The small molecule below binds the protein below.
Small molecule (SMILES): O=S(=O)(O)c1cccc2cccc(Nc3ccccc3)c12

Sequence of chain 1.R:
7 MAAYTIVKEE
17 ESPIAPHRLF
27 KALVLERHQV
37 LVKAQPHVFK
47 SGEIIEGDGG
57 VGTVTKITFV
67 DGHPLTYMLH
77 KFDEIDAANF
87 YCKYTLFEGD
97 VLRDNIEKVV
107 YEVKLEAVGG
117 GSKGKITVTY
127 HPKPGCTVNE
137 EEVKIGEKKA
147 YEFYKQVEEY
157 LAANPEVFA

Binding-site contacts:
Ligand atom O3 contacts residue GLY142 of chain 1.R at 4.2 Å.
Ligand atom C10 contacts residue LYS145 of chain 1.R at 3.5 Å.
Ligand atom C14 contacts residue GLY142 of chain 1.R at 4.2 Å.
Ligand atom C15 contacts residue VAL97 of chain 1.R at 3.2 Å (hydrophobic).
Ligand atom C5 contacts residue PHE45 of chain 1.R at 3.4 Å (hydrophobic).
Ligand atom C4 contacts residue PHE65 of chain 1.R at 3.8 Å (hydrophobic).
Ligand atom C9 contacts residue LYS145 of chain 1.R at 4.0 Å.
Ligand atom C6 contacts residue PHE45 of chain 1.R at 3.3 Å (hydrophobic).
Ligand atom C8 contacts residue LEU37 of chain 1.R at 3.5 Å (hydrophobic).
Ligand atom N contacts residue MET74 of chain 1.R at 3.9 Å.
Ligand atom C7 contacts residue LEU37 of chain 1.R at 3.4 Å (hydrophobic).
Ligand atom C8 contacts residue LYS145 of chain 1.R at 3.9 Å.
Ligand atom C13 contacts residue TYR107 of chain 1.R at 3.5 Å (hydrophobic).
Ligand atom C3 contacts residue LEU71 of chain 1.R at 4.1 Å (hydrophobic).
Ligand atom C6 contacts residue GLN41 of chain 1.R at 3.5 Å.
Ligand atom C10 contacts residue PHE45 of chain 1.R at 4.0 Å (hydrophobic).
Ligand atom C1 contacts residue LYS145 of chain 1.R at 4.0 Å.
Ligand atom C5 contacts residue LYS145 of chain 1.R at 3.3 Å.
Ligand atom C14 contacts residue VAL97 of chain 1.R at 3.9 Å (hydrophobic).
Ligand atom O2 contacts residue ALA146 of chain 1.R at 4.2 Å.
Ligand atom C11 contacts residue VAL97 of chain 1.R at 3.9 Å (hydrophobic).
Ligand atom S contacts residue ARG33 of chain 1.R at 4.2 Å.
Ligand atom C3 contacts residue LYS145 of chain 1.R at 4.0 Å.
Ligand atom O3 contacts residue ALA146 of chain 1.R at 3.9 Å.
Ligand atom C6 contacts residue LYS145 of chain 1.R at 3.7 Å.
Ligand atom C7 contacts residue GLN41 of chain 1.R at 3.8 Å.
Ligand atom C16 contacts residue VAL97 of chain 1.R at 3.2 Å (hydrophobic).
Ligand atom C4 contacts residue LYS145 of chain 1.R at 3.5 Å.
Ligand atom C2 contacts residue PHE65 of chain 1.R at 3.9 Å (hydrophobic).
Ligand atom O3 contacts residue TYR107 of chain 1.R at 4.1 Å.
Ligand atom O2 contacts residue ARG33 of chain 1.R at 2.7 Å (salt-bridge).
Ligand atom C12 contacts residue TYR107 of chain 1.R at 3.3 Å (hydrophobic).
Ligand atom C3 contacts residue PHE65 of chain 1.R at 3.5 Å (hydrophobic).
Ligand atom O1 contacts residue MET74 of chain 1.R at 3.8 Å.
Ligand atom C7 contacts residue PHE45 of chain 1.R at 3.7 Å (hydrophobic).
Ligand atom C13 contacts residue GLY142 of chain 1.R at 4.2 Å.
Ligand atom C4 contacts residue PHE45 of chain 1.R at 3.7 Å (hydrophobic).
Ligand atom C2 contacts residue LYS145 of chain 1.R at 4.2 Å.
Ligand atom C7 contacts residue LYS145 of chain 1.R at 4.0 Å.
Ligand atom O3 contacts residue LYS145 of chain 1.R at 3.9 Å.